The small molecule below binds the protein below.
Small molecule (SMILES): CC(=O)N[C@@H]1[C@@H](O)[C@H](O)[C@@H](CO)O[C@H]1O

Sequence of chain 1.C:
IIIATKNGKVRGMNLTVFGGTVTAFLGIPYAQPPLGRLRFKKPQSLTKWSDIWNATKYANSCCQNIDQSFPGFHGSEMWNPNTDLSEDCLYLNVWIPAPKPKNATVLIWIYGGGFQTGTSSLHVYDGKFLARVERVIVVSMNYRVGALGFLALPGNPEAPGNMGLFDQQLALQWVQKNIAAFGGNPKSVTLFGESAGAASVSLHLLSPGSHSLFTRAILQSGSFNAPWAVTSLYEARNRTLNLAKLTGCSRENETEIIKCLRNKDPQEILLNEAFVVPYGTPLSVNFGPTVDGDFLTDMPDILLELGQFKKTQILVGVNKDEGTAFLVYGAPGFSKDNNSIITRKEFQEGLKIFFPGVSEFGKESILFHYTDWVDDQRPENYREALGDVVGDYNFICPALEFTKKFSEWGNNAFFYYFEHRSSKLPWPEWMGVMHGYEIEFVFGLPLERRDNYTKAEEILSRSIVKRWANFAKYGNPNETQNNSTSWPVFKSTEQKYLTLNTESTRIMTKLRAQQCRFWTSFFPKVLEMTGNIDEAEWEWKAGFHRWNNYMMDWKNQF

Binding-site contacts:
Ligand atom C2 contacts residue ILE4 of chain 1.C at 3.9 Å (hydrophobic).
Ligand atom C1 contacts residue ILE4 of chain 1.C at 3.7 Å (hydrophobic).
Ligand atom N2 contacts residue ASN17 of chain 1.C at 2.8 Å (h-bond).
Ligand atom O7 contacts residue ASN17 of chain 1.C at 4.2 Å.
Ligand atom C7 contacts residue ASN17 of chain 1.C at 3.3 Å.
Ligand atom O5 contacts residue THR24 of chain 1.C at 4.2 Å.
Ligand atom C3 contacts residue ASN17 of chain 1.C at 3.8 Å.
Ligand atom C8 contacts residue ASN17 of chain 1.C at 3.4 Å.
Ligand atom C3 contacts residue ILE4 of chain 1.C at 4.0 Å (hydrophobic).
Ligand atom C7 contacts residue ILE4 of chain 1.C at 4.3 Å (hydrophobic).
Ligand atom C4 contacts residue ASN17 of chain 1.C at 4.2 Å.
Ligand atom O7 contacts residue ILE4 of chain 1.C at 4.5 Å.
Ligand atom N2 contacts residue ILE4 of chain 1.C at 3.3 Å.
Ligand atom C2 contacts residue ASN17 of chain 1.C at 2.4 Å.
Ligand atom C1 contacts residue ASN17 of chain 1.C at 1.4 Å.
Ligand atom C5 contacts residue ASN17 of chain 1.C at 3.7 Å.
Ligand atom O5 contacts residue ASN17 of chain 1.C at 2.4 Å (h-bond).